Sequence of chain 4.B:
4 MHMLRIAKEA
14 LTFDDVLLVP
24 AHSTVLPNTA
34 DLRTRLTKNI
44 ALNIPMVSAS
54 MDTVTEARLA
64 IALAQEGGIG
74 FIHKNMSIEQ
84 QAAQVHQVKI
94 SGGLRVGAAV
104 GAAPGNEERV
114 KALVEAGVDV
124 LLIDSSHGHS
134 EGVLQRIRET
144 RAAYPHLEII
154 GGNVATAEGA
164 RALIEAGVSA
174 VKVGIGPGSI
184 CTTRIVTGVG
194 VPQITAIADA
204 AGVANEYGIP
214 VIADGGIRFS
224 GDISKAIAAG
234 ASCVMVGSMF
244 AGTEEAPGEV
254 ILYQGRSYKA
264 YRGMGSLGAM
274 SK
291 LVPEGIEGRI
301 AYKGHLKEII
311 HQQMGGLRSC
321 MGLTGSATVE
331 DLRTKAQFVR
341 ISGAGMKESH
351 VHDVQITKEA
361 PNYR

The small molecule below binds the protein below.
Small molecule (SMILES): COc1c(C)c2c(c(O)c1C/C=C(\C)CCC(=O)O)C(=O)OC2

Binding-site contacts:
Ligand atom C16 contacts residue IMP1 of chain 4.F at 3.3 Å.
Ligand atom C11 contacts residue SER129 of chain 4.B at 3.8 Å.
Ligand atom O5 contacts residue SER129 of chain 4.B at 2.7 Å (h-bond).
Ligand atom O4 contacts residue SER129 of chain 4.B at 4.0 Å.
Ligand atom O1 contacts residue THR186 of chain 4.B at 2.7 Å (h-bond).
Ligand atom O4 contacts residue THR186 of chain 4.B at 3.2 Å (h-bond).
Ligand atom C8 contacts residue SER129 of chain 4.B at 4.0 Å.
Ligand atom O1 contacts residue CYS184 of chain 4.B at 3.6 Å.
Ligand atom C12 contacts residue SER129 of chain 4.B at 4.0 Å.
Ligand atom C14 contacts residue IMP1 of chain 4.F at 3.6 Å.
Ligand atom C7 contacts residue ASN156 of chain 4.B at 3.8 Å.
Ligand atom C15 contacts residue IMP1 of chain 4.F at 3.2 Å.
Ligand atom C13 contacts residue IMP1 of chain 4.F at 3.9 Å.
Ligand atom C1 contacts residue IMP1 of chain 4.F at 3.6 Å.
Ligand atom C15 contacts residue SER129 of chain 4.B at 3.6 Å.
Ligand atom O1 contacts residue IMP1 of chain 4.F at 3.6 Å.
Ligand atom C1 contacts residue GLY179 of chain 4.B at 3.8 Å.
Ligand atom C17 contacts residue IMP1 of chain 4.F at 3.7 Å.
Ligand atom C14 contacts residue SER129 of chain 4.B at 4.0 Å.
Ligand atom C1 contacts residue THR186 of chain 4.B at 3.8 Å.
Ligand atom O1 contacts residue GLY179 of chain 4.B at 3.6 Å (h-bond).
Ligand atom O6 contacts residue SER128 of chain 4.B at 3.1 Å.
Ligand atom C12 contacts residue IMP1 of chain 4.F at 3.8 Å.
Ligand atom C11 contacts residue IMP1 of chain 4.F at 3.9 Å.
Ligand atom O4 contacts residue GLU294 of chain 4.B at 4.1 Å.
Ligand atom O2 contacts residue GLY179 of chain 4.B at 3.2 Å (h-bond).
Ligand atom C8 contacts residue SER128 of chain 4.B at 4.0 Å.
Ligand atom C17 contacts residue GLY268 of chain 4.B at 3.7 Å.
Ligand atom O4 contacts residue IMP1 of chain 4.F at 2.9 Å.
Ligand atom C10 contacts residue ASN156 of chain 4.B at 3.6 Å.
Ligand atom C9 contacts residue MET267 of chain 4.B at 3.6 Å (hydrophobic).
Ligand atom C2 contacts residue GLY268 of chain 4.B at 4.0 Å.
Ligand atom C7 contacts residue IMP1 of chain 4.F at 3.4 Å.
Ligand atom O6 contacts residue SER129 of chain 4.B at 2.8 Å (h-bond).
Ligand atom C16 contacts residue SER129 of chain 4.B at 3.6 Å.
Ligand atom C6 contacts residue SER129 of chain 4.B at 3.5 Å.
Ligand atom O2 contacts residue ILE178 of chain 4.B at 3.5 Å.
Ligand atom C7 contacts residue SER128 of chain 4.B at 3.8 Å.
Ligand atom O2 contacts residue GLY177 of chain 4.B at 3.2 Å (h-bond).
Ligand atom C10 contacts residue GLY177 of chain 4.B at 3.0 Å.